Binding-site contacts:
Ligand atom C4 contacts residue ASN265 of chain 1.A at 4.2 Å.
Ligand atom C1 contacts residue ASN265 of chain 1.A at 1.5 Å.
Ligand atom C8 contacts residue ASN301 of chain 1.A at 3.5 Å.
Ligand atom O5 contacts residue ASN265 of chain 1.A at 2.4 Å (h-bond).
Ligand atom C3 contacts residue ASN265 of chain 1.A at 3.7 Å.
Ligand atom C8 contacts residue GLN263 of chain 1.A at 3.6 Å.
Ligand atom O7 contacts residue ASN265 of chain 1.A at 3.7 Å.
Ligand atom C7 contacts residue ASN265 of chain 1.A at 3.4 Å.
Ligand atom O3 contacts residue GLN263 of chain 1.A at 4.2 Å.
Ligand atom C1 contacts residue GLN263 of chain 1.A at 4.3 Å.
Ligand atom C7 contacts residue ASN301 of chain 1.A at 4.4 Å.
Ligand atom N2 contacts residue ASN265 of chain 1.A at 2.8 Å (h-bond).
Ligand atom N2 contacts residue GLN263 of chain 1.A at 3.6 Å.
Ligand atom C2 contacts residue ASN265 of chain 1.A at 2.4 Å.
Ligand atom C5 contacts residue ASN265 of chain 1.A at 3.7 Å.
Ligand atom C8 contacts residue SER303 of chain 1.A at 3.8 Å.
Ligand atom C2 contacts residue GLN263 of chain 1.A at 4.1 Å.
Ligand atom C8 contacts residue ASN265 of chain 1.A at 4.2 Å.
Ligand atom C3 contacts residue GLN263 of chain 1.A at 3.6 Å.
Ligand atom C8 contacts residue VAL302 of chain 1.A at 4.3 Å (hydrophobic).
Ligand atom O7 contacts residue ASN301 of chain 1.A at 4.4 Å.

Sequence of chain 1.A:
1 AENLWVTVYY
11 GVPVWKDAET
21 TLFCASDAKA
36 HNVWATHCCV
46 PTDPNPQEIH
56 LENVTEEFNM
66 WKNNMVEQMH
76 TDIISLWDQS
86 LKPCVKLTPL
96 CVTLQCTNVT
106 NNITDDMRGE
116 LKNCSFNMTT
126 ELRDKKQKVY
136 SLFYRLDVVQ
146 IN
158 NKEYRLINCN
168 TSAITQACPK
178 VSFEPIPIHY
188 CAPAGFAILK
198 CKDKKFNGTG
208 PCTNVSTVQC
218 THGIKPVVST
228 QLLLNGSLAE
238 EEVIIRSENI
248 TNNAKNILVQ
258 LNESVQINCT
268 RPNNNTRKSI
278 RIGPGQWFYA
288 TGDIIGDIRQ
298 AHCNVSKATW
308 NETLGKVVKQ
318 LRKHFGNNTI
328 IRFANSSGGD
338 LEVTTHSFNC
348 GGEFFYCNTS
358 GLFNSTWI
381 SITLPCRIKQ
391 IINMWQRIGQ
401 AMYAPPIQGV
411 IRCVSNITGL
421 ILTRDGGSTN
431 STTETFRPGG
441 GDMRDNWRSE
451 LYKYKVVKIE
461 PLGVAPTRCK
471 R

The small molecule below binds the protein below.
Small molecule (SMILES): CC(=O)N[C@@H]1[C@@H](O)[C@H](O)[C@@H](CO)O[C@H]1O